Binding-site contacts:
Ligand atom C3 contacts residue LEU222 of chain 2.A at 3.3 Å (hydrophobic).
Ligand atom C3 contacts residue TYR97 of chain 2.A at 3.7 Å (hydrophobic).
Ligand atom C1 contacts residue GLY252 of chain 2.A at 3.9 Å.
Ligand atom C6 contacts residue GLN194 of chain 2.A at 3.8 Å.
Ligand atom C6 contacts residue MET251 of chain 2.A at 3.6 Å (hydrophobic).
Ligand atom C contacts residue GLY252 of chain 2.A at 3.8 Å.
Ligand atom C1 contacts residue ALA223 of chain 2.A at 3.6 Å (hydrophobic).
Ligand atom N contacts residue MET251 of chain 2.A at 4.1 Å.
Ligand atom O contacts residue TYR97 of chain 2.A at 3.9 Å.
Ligand atom O1 contacts residue GLN194 of chain 2.A at 2.9 Å (h-bond).
Ligand atom C3 contacts residue VAL224 of chain 2.A at 4.1 Å (hydrophobic).
Ligand atom C5 contacts residue TYR97 of chain 2.A at 3.7 Å (hydrophobic).
Ligand atom N contacts residue GLY252 of chain 2.A at 4.0 Å.
Ligand atom N1 contacts residue TYR97 of chain 2.A at 3.4 Å.
Ligand atom O contacts residue MET251 of chain 2.A at 3.6 Å.
Ligand atom O1 contacts residue GLY220 of chain 2.A at 3.5 Å.
Ligand atom C6 contacts residue ASP147 of chain 2.A at 3.3 Å.
Ligand atom C2 contacts residue TYR97 of chain 2.A at 3.7 Å (hydrophobic).
Ligand atom C6 contacts residue CYS149 of chain 2.A at 3.7 Å (hydrophobic).
Ligand atom N contacts residue TYR97 of chain 2.A at 3.8 Å.
Ligand atom O1 contacts residue ASP147 of chain 2.A at 3.4 Å (salt-bridge).
Ligand atom C7 contacts residue TYR97 of chain 2.A at 3.4 Å (hydrophobic).
Ligand atom O1 contacts residue GLY221 of chain 2.A at 2.8 Å (h-bond).
Ligand atom C contacts residue TYR97 of chain 2.A at 3.8 Å (hydrophobic).
Ligand atom C5 contacts residue MET251 of chain 2.A at 3.8 Å (hydrophobic).
Ligand atom O contacts residue GLN194 of chain 2.A at 4.0 Å.
Ligand atom N1 contacts residue MET251 of chain 2.A at 3.9 Å.
Ligand atom O1 contacts residue CYS149 of chain 2.A at 3.4 Å.
Ligand atom O1 contacts residue MET251 of chain 2.A at 4.1 Å.
Ligand atom C1 contacts residue TYR97 of chain 2.A at 3.8 Å (hydrophobic).
Ligand atom C4 contacts residue GLY221 of chain 2.A at 3.9 Å.
Ligand atom C5 contacts residue CYS149 of chain 2.A at 4.1 Å (hydrophobic).
Ligand atom C4 contacts residue LEU222 of chain 2.A at 3.8 Å (hydrophobic).
Ligand atom C4 contacts residue TYR97 of chain 2.A at 3.8 Å (hydrophobic).
Ligand atom C6 contacts residue GLY221 of chain 2.A at 3.9 Å.
Ligand atom O contacts residue ASP147 of chain 2.A at 2.5 Å (salt-bridge).
Ligand atom C4 contacts residue CYS149 of chain 2.A at 3.7 Å (hydrophobic).
Ligand atom C1 contacts residue MET251 of chain 2.A at 4.1 Å (hydrophobic).
Ligand atom O contacts residue CYS149 of chain 2.A at 4.1 Å.
Ligand atom C7 contacts residue MET251 of chain 2.A at 3.7 Å (hydrophobic).

A protein and the small-molecule ligand that binds it are described below.
Small molecule (SMILES): CN(C)c1ccc(C(=O)O)cn1

Sequence of chain 2.A:
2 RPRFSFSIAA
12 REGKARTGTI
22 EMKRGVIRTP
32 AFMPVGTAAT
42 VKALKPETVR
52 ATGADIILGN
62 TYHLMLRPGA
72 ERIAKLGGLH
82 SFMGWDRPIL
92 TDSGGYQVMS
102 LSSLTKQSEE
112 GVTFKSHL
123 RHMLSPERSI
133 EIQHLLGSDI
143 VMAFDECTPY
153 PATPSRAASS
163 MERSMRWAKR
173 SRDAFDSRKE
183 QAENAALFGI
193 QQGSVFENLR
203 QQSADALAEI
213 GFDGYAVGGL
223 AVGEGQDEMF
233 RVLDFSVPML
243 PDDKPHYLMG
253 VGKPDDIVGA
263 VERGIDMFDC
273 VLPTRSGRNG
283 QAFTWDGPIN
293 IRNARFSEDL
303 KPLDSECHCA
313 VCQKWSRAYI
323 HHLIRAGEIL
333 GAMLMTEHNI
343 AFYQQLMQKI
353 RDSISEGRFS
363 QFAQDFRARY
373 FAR